Binding-site contacts:
Ligand atom C12 contacts residue ARG121 of chain 1.A at 4.3 Å.
Ligand atom C13 contacts residue ARG121 of chain 1.A at 4.3 Å.
Ligand atom C15 contacts residue GLN91 of chain 1.A at 3.8 Å.
Ligand atom C15 contacts residue GLU90 of chain 1.A at 4.3 Å.
Ligand atom CL1 contacts residue GLN91 of chain 1.A at 4.2 Å.
Ligand atom C06 contacts residue HIS88 of chain 1.A at 3.5 Å.
Ligand atom CL1 contacts residue ARG121 of chain 1.A at 3.0 Å.
Ligand atom C08 contacts residue GLU90 of chain 1.A at 4.2 Å.
Ligand atom C16 contacts residue GLU90 of chain 1.A at 4.3 Å.
Ligand atom C12 contacts residue GLU90 of chain 1.A at 3.5 Å.
Ligand atom C13 contacts residue LYS124 of chain 1.A at 4.2 Å.
Ligand atom CL1 contacts residue LYS124 of chain 1.A at 4.2 Å.
Ligand atom C13 contacts residue GLU90 of chain 1.A at 3.9 Å.
Ligand atom N07 contacts residue GLU90 of chain 1.A at 3.8 Å.
Ligand atom C06 contacts residue GLU90 of chain 1.A at 3.6 Å.
Ligand atom C16 contacts residue HIS88 of chain 1.A at 4.0 Å.
Ligand atom C11 contacts residue LYS124 of chain 1.A at 3.7 Å.
Ligand atom CL1 contacts residue GLU90 of chain 1.A at 4.3 Å.
Ligand atom C13 contacts residue LEU125 of chain 1.A at 4.5 Å (hydrophobic).
Ligand atom C10 contacts residue GLU90 of chain 1.A at 3.8 Å.
Ligand atom C12 contacts residue LYS124 of chain 1.A at 3.4 Å.
Ligand atom C13 contacts residue GLN91 of chain 1.A at 4.3 Å.
Ligand atom CL1 contacts residue LEU125 of chain 1.A at 3.7 Å.
Ligand atom C11 contacts residue GLU90 of chain 1.A at 3.5 Å.
Ligand atom C05 contacts residue HIS88 of chain 1.A at 3.7 Å.
Ligand atom C15 contacts residue LEU125 of chain 1.A at 4.1 Å (hydrophobic).

A protein and the small-molecule ligand that binds it are described below.
Small molecule (SMILES): CC(=O)N1CCN(c2ccc(Cl)cc2)CC1

Sequence of chain 1.A:
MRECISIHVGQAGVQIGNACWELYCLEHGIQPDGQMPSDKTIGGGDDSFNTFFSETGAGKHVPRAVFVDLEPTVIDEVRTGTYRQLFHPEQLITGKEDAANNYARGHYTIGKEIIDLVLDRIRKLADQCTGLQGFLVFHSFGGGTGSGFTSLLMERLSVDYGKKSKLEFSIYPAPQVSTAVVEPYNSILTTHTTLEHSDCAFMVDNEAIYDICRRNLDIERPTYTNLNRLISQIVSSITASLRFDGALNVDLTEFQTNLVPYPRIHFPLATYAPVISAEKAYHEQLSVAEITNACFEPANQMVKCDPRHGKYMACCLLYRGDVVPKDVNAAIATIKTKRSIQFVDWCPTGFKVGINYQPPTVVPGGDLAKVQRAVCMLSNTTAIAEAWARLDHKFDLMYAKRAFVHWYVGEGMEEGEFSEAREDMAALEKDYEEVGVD